The small molecule below binds the protein below.
Small molecule (SMILES): CCOc1cncc(N2CCCNCC2)c1

Sequence of chain 1.R:
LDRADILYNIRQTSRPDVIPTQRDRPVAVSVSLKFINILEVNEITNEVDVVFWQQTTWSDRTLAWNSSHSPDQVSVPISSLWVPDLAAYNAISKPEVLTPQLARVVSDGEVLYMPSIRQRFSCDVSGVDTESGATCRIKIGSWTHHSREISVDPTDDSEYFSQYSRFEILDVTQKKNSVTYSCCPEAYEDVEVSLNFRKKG

Sequence of chain 1.S:
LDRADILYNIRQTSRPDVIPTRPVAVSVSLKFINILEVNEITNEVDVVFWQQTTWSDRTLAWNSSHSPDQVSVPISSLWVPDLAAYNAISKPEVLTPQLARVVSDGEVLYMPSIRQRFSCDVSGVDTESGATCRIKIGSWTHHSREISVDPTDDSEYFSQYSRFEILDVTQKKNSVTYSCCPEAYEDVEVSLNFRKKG

Binding-site contacts:
Ligand atom C2 contacts residue TYR89 of chain 1.R at 3.2 Å (hydrophobic).
Ligand atom C10 contacts residue MET114 of chain 1.S at 3.7 Å (hydrophobic).
Ligand atom C11 contacts residue TYR192 of chain 1.R at 3.1 Å (hydrophobic).
Ligand atom O1 contacts residue LEU112 of chain 1.S at 3.4 Å.
Ligand atom C9 contacts residue MET114 of chain 1.S at 3.4 Å (hydrophobic).
Ligand atom C3 contacts residue TYR192 of chain 1.R at 3.9 Å (hydrophobic).
Ligand atom N1 contacts residue SER142 of chain 1.R at 4.0 Å.
Ligand atom C2 contacts residue TYR192 of chain 1.R at 3.9 Å (hydrophobic).
Ligand atom N1 contacts residue TRP143 of chain 1.R at 2.9 Å (h-bond).
Ligand atom C8 contacts residue MET114 of chain 1.S at 4.0 Å (hydrophobic).
Ligand atom O1 contacts residue ARG104 of chain 1.S at 3.5 Å.
Ligand atom C10 contacts residue TRP143 of chain 1.R at 3.6 Å (hydrophobic).
Ligand atom C5 contacts residue TRP53 of chain 1.S at 4.2 Å (hydrophobic).
Ligand atom C6 contacts residue THR144 of chain 1.R at 3.9 Å.
Ligand atom C11 contacts residue CYS188 of chain 1.R at 4.2 Å (hydrophobic).
Ligand atom C12 contacts residue LEU112 of chain 1.S at 3.8 Å (hydrophobic).
Ligand atom C1 contacts residue TRP53 of chain 1.S at 3.8 Å (hydrophobic).
Ligand atom C11 contacts residue LEU112 of chain 1.S at 3.9 Å (hydrophobic).
Ligand atom C3 contacts residue TRP143 of chain 1.R at 3.7 Å (hydrophobic).
Ligand atom C12 contacts residue ARG104 of chain 1.S at 3.9 Å.
Ligand atom C5 contacts residue MET114 of chain 1.S at 3.9 Å (hydrophobic).
Ligand atom N1 contacts residue TYR89 of chain 1.R at 2.8 Å (h-bond).
Ligand atom C1 contacts residue TRP143 of chain 1.R at 3.4 Å (hydrophobic).
Ligand atom N3 contacts residue THR144 of chain 1.R at 3.7 Å.
Ligand atom C9 contacts residue TRP143 of chain 1.R at 3.4 Å (hydrophobic).
Ligand atom N2 contacts residue MET114 of chain 1.S at 3.3 Å.
Ligand atom C6 contacts residue LEU112 of chain 1.S at 4.0 Å (hydrophobic).
Ligand atom N2 contacts residue TRP143 of chain 1.R at 3.4 Å (h-bond).
Ligand atom C4 contacts residue MET114 of chain 1.S at 3.5 Å (hydrophobic).
Ligand atom C4 contacts residue TRP143 of chain 1.R at 4.2 Å (hydrophobic).
Ligand atom N3 contacts residue MET114 of chain 1.S at 3.9 Å.
Ligand atom N3 contacts residue TRP143 of chain 1.R at 4.1 Å.
Ligand atom C2 contacts residue TYR185 of chain 1.R at 3.7 Å (hydrophobic).
Ligand atom C5 contacts residue TRP143 of chain 1.R at 3.3 Å (hydrophobic).
Ligand atom C7 contacts residue LEU112 of chain 1.S at 3.6 Å (hydrophobic).
Ligand atom C12 contacts residue TYR192 of chain 1.R at 3.8 Å (hydrophobic).
Ligand atom C4 contacts residue CYS187 of chain 1.R at 4.1 Å (hydrophobic).
Ligand atom C1 contacts residue TYR89 of chain 1.R at 3.6 Å (hydrophobic).
Ligand atom C8 contacts residue TRP143 of chain 1.R at 3.8 Å (hydrophobic).
Ligand atom C2 contacts residue TRP143 of chain 1.R at 3.6 Å (hydrophobic).